Sequence of chain 1.C:
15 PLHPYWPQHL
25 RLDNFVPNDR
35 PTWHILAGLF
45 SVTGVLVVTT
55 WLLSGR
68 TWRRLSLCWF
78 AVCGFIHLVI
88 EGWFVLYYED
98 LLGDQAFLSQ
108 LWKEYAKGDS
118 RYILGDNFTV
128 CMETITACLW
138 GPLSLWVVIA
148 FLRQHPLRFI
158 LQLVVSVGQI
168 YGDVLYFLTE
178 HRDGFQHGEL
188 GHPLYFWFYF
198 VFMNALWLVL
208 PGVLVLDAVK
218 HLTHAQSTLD

Binding-site contacts:
Ligand atom OL contacts residue GLU88 of chain 1.C at 3.4 Å (salt-bridge).
Ligand atom C14 contacts residue THR47 of chain 1.C at 3.6 Å.
Ligand atom CB contacts residue LEU43 of chain 1.C at 3.5 Å (hydrophobic).
Ligand atom C16 contacts residue ILE83 of chain 1.C at 3.6 Å (hydrophobic).
Ligand atom NI contacts residue TYR119 of chain 1.C at 3.8 Å.
Ligand atom CA1 contacts residue TRP109 of chain 1.C at 3.9 Å (hydrophobic).
Ligand atom C13 contacts residue LEU108 of chain 1.C at 3.8 Å (hydrophobic).
Ligand atom C16 contacts residue ILE87 of chain 1.C at 3.4 Å (hydrophobic).
Ligand atom C10 contacts residue TYR196 of chain 1.C at 3.2 Å (hydrophobic).
Ligand atom CB contacts residue LEU40 of chain 1.C at 4.0 Å (hydrophobic).
Ligand atom C21 contacts residue MET129 of chain 1.C at 4.0 Å (hydrophobic).
Ligand atom CA contacts residue LEU40 of chain 1.C at 3.8 Å (hydrophobic).
Ligand atom C14 contacts residue ILE83 of chain 1.C at 3.8 Å (hydrophobic).
Ligand atom C17 contacts residue LEU43 of chain 1.C at 3.5 Å (hydrophobic).
Ligand atom OL contacts residue TRP109 of chain 1.C at 4.1 Å.
Ligand atom CB1 contacts residue ASN201 of chain 1.C at 3.3 Å.
Ligand atom C22 contacts residue TRP109 of chain 1.C at 4.0 Å (hydrophobic).
Ligand atom C16 contacts residue LEU43 of chain 1.C at 4.1 Å (hydrophobic).
Ligand atom C11 contacts residue TYR196 of chain 1.C at 3.4 Å (hydrophobic).
Ligand atom C22 contacts residue GLU88 of chain 1.C at 3.9 Å.
Ligand atom C5 contacts residue MET200 of chain 1.C at 3.4 Å (hydrophobic).
Ligand atom C16 contacts residue THR47 of chain 1.C at 4.0 Å.
Ligand atom C20 contacts residue LEU43 of chain 1.C at 3.7 Å (hydrophobic).
Ligand atom C6 contacts residue TRP204 of chain 1.C at 3.6 Å (hydrophobic).
Ligand atom C6 contacts residue ILE83 of chain 1.C at 4.1 Å (hydrophobic).
Ligand atom C18 contacts residue LEU43 of chain 1.C at 3.9 Å (hydrophobic).
Ligand atom C21 contacts residue ASN201 of chain 1.C at 3.3 Å.
Ligand atom C2 contacts residue TRP109 of chain 1.C at 3.8 Å (hydrophobic).
Ligand atom C3 contacts residue LEU108 of chain 1.C at 4.1 Å (hydrophobic).
Ligand atom C17 contacts residue ILE87 of chain 1.C at 3.6 Å (hydrophobic).
Ligand atom C12 contacts residue LEU108 of chain 1.C at 4.0 Å (hydrophobic).
Ligand atom C22 contacts residue TYR119 of chain 1.C at 3.1 Å (hydrophobic).
Ligand atom C11 contacts residue GLU111 of chain 1.C at 4.1 Å.
Ligand atom C22 contacts residue GLU130 of chain 1.C at 3.4 Å.
Ligand atom C15 contacts residue THR47 of chain 1.C at 3.2 Å.
Ligand atom C15 contacts residue ILE83 of chain 1.C at 3.3 Å (hydrophobic).
Ligand atom C12 contacts residue GLU111 of chain 1.C at 4.1 Å.
Ligand atom C6 contacts residue MET200 of chain 1.C at 4.1 Å (hydrophobic).
Ligand atom NI contacts residue ASN201 of chain 1.C at 3.3 Å (h-bond).
Ligand atom OL contacts residue ILE83 of chain 1.C at 4.1 Å.

A small-molecule ligand and the protein it binds are described below.
Small molecule (SMILES): CC/C(=C(\c1ccccc1)c1ccc(OCCN(C)C)cc1)c1ccccc1